Sequence of chain 1.C:
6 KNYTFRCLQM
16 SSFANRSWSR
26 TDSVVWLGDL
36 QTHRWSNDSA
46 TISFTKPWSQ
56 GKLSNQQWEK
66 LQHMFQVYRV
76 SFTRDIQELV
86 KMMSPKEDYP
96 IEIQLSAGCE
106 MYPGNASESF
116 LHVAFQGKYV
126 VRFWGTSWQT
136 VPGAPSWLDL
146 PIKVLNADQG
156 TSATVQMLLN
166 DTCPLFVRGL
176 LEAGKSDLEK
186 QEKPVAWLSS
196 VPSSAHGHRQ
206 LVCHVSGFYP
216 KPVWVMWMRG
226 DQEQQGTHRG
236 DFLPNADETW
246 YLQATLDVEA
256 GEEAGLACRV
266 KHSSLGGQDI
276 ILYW

This small molecule binds to this protein.
Small molecule (SMILES): CC(=O)N[C@@H]1[C@@H](O)[C@H](O)[C@@H](CO)O[C@H]1O

Binding-site contacts:
Ligand atom C1 contacts residue ASN20 of chain 1.C at 1.4 Å.
Ligand atom C3 contacts residue ASN20 of chain 1.C at 3.8 Å.
Ligand atom O5 contacts residue ASN20 of chain 1.C at 2.3 Å (h-bond).
Ligand atom O5 contacts residue TRP23 of chain 1.C at 4.0 Å.
Ligand atom C6 contacts residue TRP23 of chain 1.C at 4.1 Å (hydrophobic).
Ligand atom O6 contacts residue ALA19 of chain 1.C at 4.0 Å.
Ligand atom C4 contacts residue ASN20 of chain 1.C at 4.2 Å.
Ligand atom C1 contacts residue TRP23 of chain 1.C at 3.8 Å (hydrophobic).
Ligand atom C1 contacts residue ALA19 of chain 1.C at 4.3 Å (hydrophobic).
Ligand atom C5 contacts residue ASN20 of chain 1.C at 3.6 Å.
Ligand atom C7 contacts residue ASN20 of chain 1.C at 3.3 Å.
Ligand atom C6 contacts residue ALA19 of chain 1.C at 4.0 Å (hydrophobic).
Ligand atom C8 contacts residue SER22 of chain 1.C at 4.3 Å.
Ligand atom C5 contacts residue ALA19 of chain 1.C at 4.3 Å (hydrophobic).
Ligand atom C5 contacts residue TRP23 of chain 1.C at 4.0 Å (hydrophobic).
Ligand atom N2 contacts residue ASN20 of chain 1.C at 3.0 Å (h-bond).
Ligand atom C2 contacts residue ASN20 of chain 1.C at 2.5 Å.
Ligand atom O5 contacts residue ALA19 of chain 1.C at 3.5 Å.
Ligand atom O7 contacts residue ASN20 of chain 1.C at 3.1 Å (h-bond).